Binding-site contacts:
Ligand atom C7 contacts residue NAG1 of chain 1.H at 4.2 Å.
Ligand atom O5 contacts residue ASN367 of chain 1.A at 2.4 Å (h-bond).
Ligand atom C1 contacts residue ASN367 of chain 1.A at 1.4 Å.
Ligand atom C8 contacts residue SER368 of chain 1.A at 3.2 Å.
Ligand atom C8 contacts residue SER369 of chain 1.A at 3.9 Å.
Ligand atom O3 contacts residue NAG1 of chain 1.H at 4.3 Å.
Ligand atom C8 contacts residue NAG1 of chain 1.H at 4.4 Å.
Ligand atom C3 contacts residue ASN367 of chain 1.A at 3.6 Å.
Ligand atom O7 contacts residue NAG1 of chain 1.H at 3.0 Å (h-bond).
Ligand atom N2 contacts residue ASN367 of chain 1.A at 2.8 Å (h-bond).
Ligand atom O7 contacts residue ASN367 of chain 1.A at 3.9 Å.
Ligand atom C2 contacts residue ASN367 of chain 1.A at 2.3 Å.
Ligand atom C4 contacts residue ASN367 of chain 1.A at 4.1 Å.
Ligand atom N2 contacts residue SER368 of chain 1.A at 3.2 Å (h-bond).
Ligand atom C4 contacts residue NAG2 of chain 1.H at 4.3 Å.
Ligand atom C8 contacts residue THR376 of chain 1.A at 3.8 Å.
Ligand atom O4 contacts residue NAG2 of chain 1.H at 4.0 Å.
Ligand atom C2 contacts residue SER368 of chain 1.A at 4.2 Å.
Ligand atom C7 contacts residue SER368 of chain 1.A at 3.8 Å.
Ligand atom C7 contacts residue ASN367 of chain 1.A at 3.6 Å.
Ligand atom C1 contacts residue SER368 of chain 1.A at 4.1 Å.
Ligand atom C5 contacts residue ASN367 of chain 1.A at 3.6 Å.

Sequence of chain 1.A:
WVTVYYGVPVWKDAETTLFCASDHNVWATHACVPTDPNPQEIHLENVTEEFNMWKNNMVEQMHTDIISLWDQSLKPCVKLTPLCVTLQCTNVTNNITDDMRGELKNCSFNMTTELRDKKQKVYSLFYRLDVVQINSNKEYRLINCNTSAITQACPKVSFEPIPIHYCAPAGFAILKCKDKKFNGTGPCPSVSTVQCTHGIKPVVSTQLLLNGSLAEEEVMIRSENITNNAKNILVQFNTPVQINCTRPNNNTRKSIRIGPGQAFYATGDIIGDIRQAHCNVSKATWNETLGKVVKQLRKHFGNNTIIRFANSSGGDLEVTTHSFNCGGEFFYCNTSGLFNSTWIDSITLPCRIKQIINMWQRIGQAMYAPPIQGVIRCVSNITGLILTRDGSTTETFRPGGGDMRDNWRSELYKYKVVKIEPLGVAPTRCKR

A protein and the small-molecule ligand that binds it are described below.
Small molecule (SMILES): CC(=O)N[C@@H]1[C@@H](O)[C@H](O)[C@@H](CO)O[C@H]1O